A small-molecule ligand and the protein it binds are described below.
Small molecule (SMILES): CC(=O)N[C@H]1[C@H](O[C@H]2[C@H](O)[C@H](O)[C@@H](O[C@@H]3[C@H](O)[C@H](O)O[C@H](CO)[C@H]3O)O[C@@H]2CO)O[C@H](CO)[C@@H](O)[C@@H]1O

Sequence of chain 1.C:
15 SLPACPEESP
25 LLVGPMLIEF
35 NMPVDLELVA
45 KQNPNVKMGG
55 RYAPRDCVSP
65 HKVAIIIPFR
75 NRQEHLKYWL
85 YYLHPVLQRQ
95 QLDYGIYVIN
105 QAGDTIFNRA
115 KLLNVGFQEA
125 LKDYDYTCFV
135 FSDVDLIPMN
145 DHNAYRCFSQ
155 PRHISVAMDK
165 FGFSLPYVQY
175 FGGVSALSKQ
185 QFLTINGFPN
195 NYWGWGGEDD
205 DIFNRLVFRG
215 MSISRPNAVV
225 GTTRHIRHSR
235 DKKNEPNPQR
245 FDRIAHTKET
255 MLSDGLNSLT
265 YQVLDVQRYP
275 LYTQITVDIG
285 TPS

Binding-site contacts:
Ligand atom C3 contacts residue ASP203 of chain 1.C at 3.4 Å.
Ligand atom C6 contacts residue PHE165 of chain 1.C at 3.5 Å (hydrophobic).
Ligand atom O4 contacts residue ASP203 of chain 1.C at 2.6 Å (salt-bridge).
Ligand atom C2 contacts residue ASP204 of chain 1.C at 3.7 Å.
Ligand atom C5 contacts residue TYR171 of chain 1.C at 3.7 Å (hydrophobic).
Ligand atom O3 contacts residue GOL1 of chain 1.LA at 3.7 Å.
Ligand atom C5 contacts residue TYR174 of chain 1.C at 3.9 Å (hydrophobic).
Ligand atom C6 contacts residue TYR174 of chain 1.C at 3.8 Å (hydrophobic).
Ligand atom C7 contacts residue ASP204 of chain 1.C at 3.6 Å.
Ligand atom C8 contacts residue GLY201 of chain 1.C at 3.7 Å.
Ligand atom C4 contacts residue TRP199 of chain 1.C at 3.9 Å (hydrophobic).
Ligand atom C2 contacts residue TRP199 of chain 1.C at 3.8 Å (hydrophobic).
Ligand atom N2 contacts residue ASP204 of chain 1.C at 2.8 Å (salt-bridge).
Ligand atom C1 contacts residue PHE245 of chain 1.C at 3.9 Å (hydrophobic).
Ligand atom C8 contacts residue ARG244 of chain 1.C at 3.8 Å.
Ligand atom O4 contacts residue GOL1 of chain 1.LA at 3.7 Å.
Ligand atom O7 contacts residue TRP199 of chain 1.C at 3.8 Å.
Ligand atom C8 contacts residue ASP204 of chain 1.C at 3.4 Å.
Ligand atom O4 contacts residue TYR174 of chain 1.C at 3.5 Å.
Ligand atom O6 contacts residue TRP199 of chain 1.C at 3.7 Å.
Ligand atom C2 contacts residue PHE245 of chain 1.C at 3.9 Å (hydrophobic).
Ligand atom C7 contacts residue GLY201 of chain 1.C at 3.6 Å.
Ligand atom C3 contacts residue GLY201 of chain 1.C at 4.0 Å.
Ligand atom C1 contacts residue TYR171 of chain 1.C at 3.3 Å (hydrophobic).
Ligand atom O3 contacts residue ASP204 of chain 1.C at 4.0 Å.
Ligand atom O1 contacts residue PHE245 of chain 1.C at 3.2 Å.
Ligand atom O6 contacts residue PHE165 of chain 1.C at 3.6 Å.
Ligand atom O3 contacts residue GLY200 of chain 1.C at 3.5 Å.
Ligand atom C3 contacts residue TYR171 of chain 1.C at 3.6 Å (hydrophobic).
Ligand atom C8 contacts residue PHE245 of chain 1.C at 4.0 Å (hydrophobic).
Ligand atom C2 contacts residue TYR171 of chain 1.C at 3.9 Å (hydrophobic).
Ligand atom C3 contacts residue ASP204 of chain 1.C at 3.7 Å.
Ligand atom O3 contacts residue ASP203 of chain 1.C at 2.6 Å (salt-bridge).
Ligand atom O5 contacts residue TYR171 of chain 1.C at 3.9 Å.
Ligand atom C7 contacts residue ARG244 of chain 1.C at 3.6 Å.
Ligand atom N2 contacts residue GLY201 of chain 1.C at 3.6 Å (h-bond).
Ligand atom O7 contacts residue PHE245 of chain 1.C at 4.0 Å.
Ligand atom C4 contacts residue ASP203 of chain 1.C at 3.6 Å.
Ligand atom O7 contacts residue ARG244 of chain 1.C at 2.7 Å (salt-bridge).
Ligand atom O3 contacts residue GLY201 of chain 1.C at 2.9 Å (h-bond).